This protein binds this small molecule.
Small molecule (SMILES): CC(=O)N[C@@H]1[C@@H](O)[C@H](O)[C@@H](CO)O[C@H]1O

Sequence of chain 55.C:
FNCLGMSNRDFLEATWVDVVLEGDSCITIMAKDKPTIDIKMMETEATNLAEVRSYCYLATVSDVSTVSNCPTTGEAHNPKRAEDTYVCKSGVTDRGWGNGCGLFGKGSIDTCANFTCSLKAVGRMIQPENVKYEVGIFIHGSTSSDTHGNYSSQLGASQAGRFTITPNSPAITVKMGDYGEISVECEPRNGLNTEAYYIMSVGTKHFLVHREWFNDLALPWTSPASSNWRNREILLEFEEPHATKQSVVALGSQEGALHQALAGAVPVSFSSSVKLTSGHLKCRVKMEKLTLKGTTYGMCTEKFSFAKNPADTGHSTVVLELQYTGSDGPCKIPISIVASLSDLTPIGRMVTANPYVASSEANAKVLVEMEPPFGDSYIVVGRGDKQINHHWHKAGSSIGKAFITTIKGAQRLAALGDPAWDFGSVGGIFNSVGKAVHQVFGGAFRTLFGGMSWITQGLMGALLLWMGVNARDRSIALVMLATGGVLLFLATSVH

Binding-site contacts:
Ligand atom C5 contacts residue SER156 of chain 55.C at 4.4 Å.
Ligand atom O6 contacts residue SER157 of chain 55.C at 4.4 Å.
Ligand atom C5 contacts residue SER157 of chain 55.C at 4.3 Å.
Ligand atom C1 contacts residue SER157 of chain 55.C at 4.2 Å.
Ligand atom C6 contacts residue SER157 of chain 55.C at 4.1 Å.
Ligand atom C1 contacts residue SER156 of chain 55.C at 4.1 Å.
Ligand atom C7 contacts residue ASN154 of chain 55.C at 3.4 Å.
Ligand atom C4 contacts residue ASN154 of chain 55.C at 4.2 Å.
Ligand atom C2 contacts residue ASN154 of chain 55.C at 2.5 Å.
Ligand atom O5 contacts residue ASN154 of chain 55.C at 2.3 Å (h-bond).
Ligand atom C5 contacts residue ASN154 of chain 55.C at 3.6 Å.
Ligand atom O7 contacts residue ASN154 of chain 55.C at 3.8 Å.
Ligand atom O5 contacts residue SER156 of chain 55.C at 4.3 Å.
Ligand atom C3 contacts residue ASN154 of chain 55.C at 3.9 Å.
Ligand atom C1 contacts residue ASN154 of chain 55.C at 1.4 Å.
Ligand atom C8 contacts residue ASN154 of chain 55.C at 3.8 Å.
Ligand atom O5 contacts residue SER157 of chain 55.C at 3.5 Å (h-bond).
Ligand atom N2 contacts residue ASN154 of chain 55.C at 3.1 Å (h-bond).